Sequence of chain 1.B:
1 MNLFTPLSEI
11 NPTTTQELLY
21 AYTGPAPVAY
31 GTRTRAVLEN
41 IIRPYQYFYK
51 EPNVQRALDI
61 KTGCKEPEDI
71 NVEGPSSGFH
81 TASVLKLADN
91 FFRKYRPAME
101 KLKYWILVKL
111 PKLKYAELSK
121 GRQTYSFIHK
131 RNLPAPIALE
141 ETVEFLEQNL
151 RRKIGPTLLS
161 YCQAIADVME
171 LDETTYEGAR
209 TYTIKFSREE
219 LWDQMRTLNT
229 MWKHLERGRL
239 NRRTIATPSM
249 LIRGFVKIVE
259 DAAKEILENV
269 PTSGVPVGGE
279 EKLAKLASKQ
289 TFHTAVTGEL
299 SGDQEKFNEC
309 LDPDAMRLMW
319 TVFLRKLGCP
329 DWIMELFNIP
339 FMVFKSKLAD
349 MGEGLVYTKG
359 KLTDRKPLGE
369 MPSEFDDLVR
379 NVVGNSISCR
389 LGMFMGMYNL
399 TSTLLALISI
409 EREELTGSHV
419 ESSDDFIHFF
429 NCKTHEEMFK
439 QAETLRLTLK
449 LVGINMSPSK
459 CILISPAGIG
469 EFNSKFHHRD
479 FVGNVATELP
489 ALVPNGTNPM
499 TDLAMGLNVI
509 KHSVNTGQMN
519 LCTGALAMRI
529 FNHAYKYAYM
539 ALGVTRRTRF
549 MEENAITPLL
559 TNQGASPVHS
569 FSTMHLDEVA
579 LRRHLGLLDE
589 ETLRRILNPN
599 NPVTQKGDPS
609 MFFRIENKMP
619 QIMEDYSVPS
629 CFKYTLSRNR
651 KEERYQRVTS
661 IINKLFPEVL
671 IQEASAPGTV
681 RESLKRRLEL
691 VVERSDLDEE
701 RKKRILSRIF

Binding-site contacts:
Ligand atom OP2 contacts residue LYS120 of chain 1.B at 2.4 Å (salt-bridge).
Ligand atom O3' contacts residue ARG43 of chain 1.C at 3.3 Å.
Ligand atom O2' contacts residue THR485 of chain 1.B at 3.4 Å.
Ligand atom O3' contacts residue PRO53 of chain 1.C at 3.4 Å.
Ligand atom C5 contacts residue V9G1 of chain 1.H at 3.1 Å.
Ligand atom O3' contacts residue LYS49 of chain 1.C at 3.5 Å.
Ligand atom P contacts residue V9G1 of chain 1.H at 1.6 Å.
Ligand atom C8 contacts residue V9G1 of chain 1.H at 3.1 Å.
Ligand atom O6 contacts residue V9G1 of chain 1.H at 3.0 Å (h-bond).
Ligand atom O5' contacts residue V9G1 of chain 1.H at 2.4 Å (h-bond).
Ligand atom C5' contacts residue ASP50 of chain 1.C at 3.1 Å.
Ligand atom C3' contacts residue ASP422 of chain 1.B at 3.4 Å.
Ligand atom OP1 contacts residue LYS120 of chain 1.B at 3.5 Å.
Ligand atom O2' contacts residue ASP422 of chain 1.B at 3.1 Å (salt-bridge).
Ligand atom O3' contacts residue THR45 of chain 1.C at 3.0 Å (h-bond).
Ligand atom C5' contacts residue GLN54 of chain 1.C at 3.4 Å.
Ligand atom OP1 contacts residue TYR22 of chain 1.B at 2.7 Å (h-bond).
Ligand atom OP1 contacts residue ASP50 of chain 1.C at 3.5 Å (salt-bridge).
Ligand atom C5' contacts residue ASN471 of chain 1.B at 3.5 Å.
Ligand atom OP1 contacts residue LYS49 of chain 1.C at 2.2 Å (salt-bridge).
Ligand atom C5' contacts residue THR485 of chain 1.B at 3.2 Å.
Ligand atom C5' contacts residue V9G1 of chain 1.H at 3.5 Å.
Ligand atom OP2 contacts residue V9G1 of chain 1.H at 2.5 Å (h-bond).
Ligand atom O2' contacts residue ARG43 of chain 1.C at 3.4 Å.
Ligand atom OP1 contacts residue V9G1 of chain 1.H at 2.4 Å (h-bond).
Ligand atom O3' contacts residue PRO488 of chain 1.B at 3.1 Å.
Ligand atom O3' contacts residue ASP422 of chain 1.B at 2.9 Å (salt-bridge).
Ligand atom O2' contacts residue PRO53 of chain 1.C at 3.3 Å.
Ligand atom OP2 contacts residue ARG122 of chain 1.B at 3.4 Å (salt-bridge).
Ligand atom C4 contacts residue V9G1 of chain 1.H at 3.3 Å.
Ligand atom C6 contacts residue V9G1 of chain 1.H at 3.1 Å.
Ligand atom OP1 contacts residue PRO488 of chain 1.B at 3.3 Å.
Ligand atom C5' contacts residue ARG43 of chain 1.C at 3.5 Å.
Ligand atom P contacts residue LYS120 of chain 1.B at 3.3 Å.
Ligand atom OP1 contacts residue ALA52 of chain 1.C at 2.9 Å (h-bond).
Ligand atom N7 contacts residue V9G1 of chain 1.H at 3.1 Å.
Ligand atom C4' contacts residue THR485 of chain 1.B at 3.4 Å.
Ligand atom O2' contacts residue THR45 of chain 1.C at 2.6 Å (h-bond).
Ligand atom C4' contacts residue ASN471 of chain 1.B at 3.3 Å.
Ligand atom N9 contacts residue V9G1 of chain 1.H at 3.2 Å.

Sequence of chain 1.C:
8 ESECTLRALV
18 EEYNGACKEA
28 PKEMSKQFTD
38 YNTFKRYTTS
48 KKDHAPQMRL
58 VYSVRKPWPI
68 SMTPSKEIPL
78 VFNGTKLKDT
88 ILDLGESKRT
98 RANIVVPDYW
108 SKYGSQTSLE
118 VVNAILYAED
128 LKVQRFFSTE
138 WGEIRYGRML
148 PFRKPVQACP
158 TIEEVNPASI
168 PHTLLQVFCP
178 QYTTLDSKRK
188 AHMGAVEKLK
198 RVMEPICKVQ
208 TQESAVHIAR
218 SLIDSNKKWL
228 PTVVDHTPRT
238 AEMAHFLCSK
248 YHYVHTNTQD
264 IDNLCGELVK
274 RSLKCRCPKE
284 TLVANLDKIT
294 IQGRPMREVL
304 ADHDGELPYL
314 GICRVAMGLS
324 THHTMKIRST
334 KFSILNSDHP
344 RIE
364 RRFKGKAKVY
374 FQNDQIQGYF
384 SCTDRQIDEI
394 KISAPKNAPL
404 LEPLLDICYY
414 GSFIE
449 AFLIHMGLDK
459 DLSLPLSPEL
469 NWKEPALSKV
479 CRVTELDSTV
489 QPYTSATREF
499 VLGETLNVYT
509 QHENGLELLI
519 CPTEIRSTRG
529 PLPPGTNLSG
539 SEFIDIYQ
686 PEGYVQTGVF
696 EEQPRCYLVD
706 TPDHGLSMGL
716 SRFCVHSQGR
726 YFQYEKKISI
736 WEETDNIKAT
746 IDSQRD

The protein below binds the small molecule below.
Small molecule (SMILES): Nc1ccn([C@@H]2O[C@H](CO[P](=O)(O)O[C@H]3[C@@H](O)[C@H](n4cnc5c(N)ncnc54)O[C@@H]3CO[P](=O)(O)O[C@H]3[C@@H](O)[C@H](n4cnc5c(N)ncnc54)O[C@@H]3CO[P](=O)(O)O[C@H]3[C@@H](O)[C@H](n4cnc5c(N)ncnc54)O[C@@H]3CO[P](=O)(O)O[C@H]3[C@@H](O)[C@H](n4cnc5c(N)ncnc54)O[C@@H]3CO[P](=O)(O)O[C@H]3[C@@H](O)[C@H](n4cnc5c(N)ncnc54)O[C@@H]3CO[P](=O)(O)O[C@H]3[C@@H](O)[C@H](n4ccc(N)nc4=O)O[C@@H]3CO[P](=O)(O)O[C@H]3[C@@H](O)[C@H](n4cnc5c(=O)nc(N)[nH]c54)O[C@@H]3COP(=O)=O)[C@@H](O[P](=O)(O)OC[C@H]3O[C@@H](n4cnc5c(N)ncnc54)[C@H](O)[C@@H]3O)[C@H]2O)c(=O)n1